Sequence of chain 43.B:
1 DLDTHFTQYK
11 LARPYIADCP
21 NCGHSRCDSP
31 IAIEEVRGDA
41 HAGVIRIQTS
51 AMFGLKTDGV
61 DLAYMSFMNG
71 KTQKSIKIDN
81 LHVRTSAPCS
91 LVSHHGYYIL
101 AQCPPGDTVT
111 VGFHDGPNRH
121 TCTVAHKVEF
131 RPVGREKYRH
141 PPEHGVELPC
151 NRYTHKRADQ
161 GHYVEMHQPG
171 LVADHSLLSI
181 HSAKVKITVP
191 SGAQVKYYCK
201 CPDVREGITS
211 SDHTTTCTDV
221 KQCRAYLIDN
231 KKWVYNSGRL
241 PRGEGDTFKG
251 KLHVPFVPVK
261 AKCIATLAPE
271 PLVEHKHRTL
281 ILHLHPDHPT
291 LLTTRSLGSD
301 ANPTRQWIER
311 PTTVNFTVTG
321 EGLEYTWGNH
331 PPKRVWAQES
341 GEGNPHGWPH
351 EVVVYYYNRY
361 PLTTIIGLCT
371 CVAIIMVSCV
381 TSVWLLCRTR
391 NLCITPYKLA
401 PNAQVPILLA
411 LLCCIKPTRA

Binding-site contacts:
Ligand atom C8 contacts residue ASN315 of chain 43.B at 3.5 Å.
Ligand atom C2 contacts residue ASN315 of chain 43.B at 2.5 Å.
Ligand atom C1 contacts residue VAL314 of chain 43.B at 4.4 Å (hydrophobic).
Ligand atom C6 contacts residue THR313 of chain 43.B at 4.5 Å.
Ligand atom C3 contacts residue ASN315 of chain 43.B at 3.8 Å.
Ligand atom C5 contacts residue ASN315 of chain 43.B at 3.7 Å.
Ligand atom O5 contacts residue VAL314 of chain 43.B at 3.8 Å.
Ligand atom C1 contacts residue ASN315 of chain 43.B at 1.4 Å.
Ligand atom O7 contacts residue ASN315 of chain 43.B at 4.2 Å.
Ligand atom O5 contacts residue ASN315 of chain 43.B at 2.4 Å (h-bond).
Ligand atom O5 contacts residue THR313 of chain 43.B at 4.3 Å.
Ligand atom C7 contacts residue ASN315 of chain 43.B at 3.3 Å.
Ligand atom C8 contacts residue ILE281 of chain 43.B at 4.5 Å (hydrophobic).
Ligand atom N2 contacts residue ASN315 of chain 43.B at 2.8 Å (h-bond).
Ligand atom C6 contacts residue ASN315 of chain 43.B at 4.5 Å.
Ligand atom C4 contacts residue ASN315 of chain 43.B at 4.3 Å.

The small molecule below binds the protein below.
Small molecule (SMILES): CC(=O)N[C@@H]1[C@@H](O)[C@H](O)[C@@H](CO)O[C@H]1O